Sequence of chain 1.A:
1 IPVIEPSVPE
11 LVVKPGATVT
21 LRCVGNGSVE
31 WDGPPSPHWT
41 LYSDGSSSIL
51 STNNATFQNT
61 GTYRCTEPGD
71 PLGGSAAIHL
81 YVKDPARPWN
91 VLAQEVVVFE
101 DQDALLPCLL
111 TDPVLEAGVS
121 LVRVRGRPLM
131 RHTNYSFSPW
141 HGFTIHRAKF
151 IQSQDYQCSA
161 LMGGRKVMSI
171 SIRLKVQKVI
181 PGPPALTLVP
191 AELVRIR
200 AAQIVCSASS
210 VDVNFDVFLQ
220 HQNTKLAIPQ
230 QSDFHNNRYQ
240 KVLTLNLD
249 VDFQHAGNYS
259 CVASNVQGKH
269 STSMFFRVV

Binding-site contacts:
Ligand atom C3 contacts residue ASN26 of chain 1.A at 3.8 Å.
Ligand atom C2 contacts residue ASN26 of chain 1.A at 2.5 Å.
Ligand atom O7 contacts residue ASN26 of chain 1.A at 3.2 Å (h-bond).
Ligand atom O5 contacts residue ASN26 of chain 1.A at 2.3 Å (h-bond).
Ligand atom N2 contacts residue ASN26 of chain 1.A at 2.9 Å (h-bond).
Ligand atom C1 contacts residue ASN26 of chain 1.A at 1.4 Å.
Ligand atom C8 contacts residue ASN26 of chain 1.A at 4.5 Å.
Ligand atom C4 contacts residue ASN26 of chain 1.A at 4.2 Å.
Ligand atom C7 contacts residue ASN26 of chain 1.A at 3.3 Å.
Ligand atom C5 contacts residue ASN26 of chain 1.A at 3.6 Å.

This small molecule binds to this protein.
Small molecule (SMILES): CC(=O)N[C@@H]1[C@@H](O)[C@H](O)[C@@H](CO)O[C@H]1O